A protein and the small-molecule ligand that binds it are described below.
Small molecule (SMILES): CC(=O)N[C@@H]1[C@@H](O)[C@H](O)[C@@H](CO)O[C@H]1O

Binding-site contacts:
Ligand atom O5 contacts residue ASN87 of chain 35.D at 2.3 Å (h-bond).
Ligand atom O6 contacts residue SER89 of chain 35.D at 2.8 Å (h-bond).
Ligand atom C5 contacts residue ASN87 of chain 35.D at 3.7 Å.
Ligand atom O7 contacts residue ASN87 of chain 35.D at 4.1 Å.
Ligand atom C4 contacts residue LEU151 of chain 35.D at 4.0 Å (hydrophobic).
Ligand atom C3 contacts residue LEU151 of chain 35.D at 4.2 Å (hydrophobic).
Ligand atom C6 contacts residue LEU91 of chain 35.D at 4.2 Å (hydrophobic).
Ligand atom C6 contacts residue SER89 of chain 35.D at 3.6 Å.
Ligand atom N2 contacts residue ILE155 of chain 35.D at 4.1 Å.
Ligand atom C2 contacts residue ASN87 of chain 35.D at 2.4 Å.
Ligand atom C3 contacts residue ASN87 of chain 35.D at 3.8 Å.
Ligand atom N2 contacts residue ASN87 of chain 35.D at 2.9 Å (h-bond).
Ligand atom C7 contacts residue ILE155 of chain 35.D at 4.3 Å (hydrophobic).
Ligand atom C1 contacts residue ASN87 of chain 35.D at 1.4 Å.
Ligand atom C8 contacts residue ILE155 of chain 35.D at 3.7 Å (hydrophobic).
Ligand atom C4 contacts residue ASN87 of chain 35.D at 4.2 Å.
Ligand atom O6 contacts residue LEU151 of chain 35.D at 3.4 Å.
Ligand atom C5 contacts residue SER89 of chain 35.D at 3.3 Å.
Ligand atom C1 contacts residue SER89 of chain 35.D at 3.3 Å.
Ligand atom C7 contacts residue ASN87 of chain 35.D at 3.8 Å.
Ligand atom C5 contacts residue LEU151 of chain 35.D at 3.8 Å (hydrophobic).
Ligand atom O5 contacts residue SER89 of chain 35.D at 2.8 Å (h-bond).
Ligand atom O4 contacts residue LEU151 of chain 35.D at 3.3 Å.
Ligand atom O6 contacts residue LEU91 of chain 35.D at 4.0 Å.
Ligand atom C6 contacts residue LEU151 of chain 35.D at 3.7 Å (hydrophobic).

Sequence of chain 35.D:
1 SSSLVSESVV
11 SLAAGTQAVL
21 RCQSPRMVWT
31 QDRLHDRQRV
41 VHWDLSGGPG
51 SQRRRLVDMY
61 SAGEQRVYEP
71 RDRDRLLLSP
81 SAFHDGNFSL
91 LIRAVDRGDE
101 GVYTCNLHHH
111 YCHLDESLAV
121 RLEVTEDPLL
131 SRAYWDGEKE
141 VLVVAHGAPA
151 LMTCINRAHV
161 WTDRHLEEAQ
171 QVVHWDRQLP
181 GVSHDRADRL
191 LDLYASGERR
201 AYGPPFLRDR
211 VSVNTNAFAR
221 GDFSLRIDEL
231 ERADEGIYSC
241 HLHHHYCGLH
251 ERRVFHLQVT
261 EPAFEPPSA